This protein binds this small molecule.
Small molecule (SMILES): CC(C)=CCC/C(C)=C/CC/C(C)=C/CO[P](=O)(O)OP(=O)(O)O

Sequence of chain 1.A:
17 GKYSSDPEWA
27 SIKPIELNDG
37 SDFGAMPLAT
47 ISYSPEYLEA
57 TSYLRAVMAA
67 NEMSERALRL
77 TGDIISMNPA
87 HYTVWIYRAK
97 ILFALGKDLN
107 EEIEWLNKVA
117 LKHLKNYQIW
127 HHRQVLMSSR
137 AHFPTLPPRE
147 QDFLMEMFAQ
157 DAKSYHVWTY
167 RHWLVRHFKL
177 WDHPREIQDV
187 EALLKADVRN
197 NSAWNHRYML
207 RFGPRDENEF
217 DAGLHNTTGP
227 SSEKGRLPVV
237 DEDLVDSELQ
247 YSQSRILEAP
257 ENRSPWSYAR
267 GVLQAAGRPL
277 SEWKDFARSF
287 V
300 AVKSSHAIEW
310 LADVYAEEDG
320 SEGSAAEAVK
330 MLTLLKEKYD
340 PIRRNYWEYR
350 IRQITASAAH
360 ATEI

Binding-site contacts:
Ligand atom C10 contacts residue TYR432 of chain 1.B at 3.4 Å (hydrophobic).
Ligand atom C5 contacts residue ALA313 of chain 1.B at 3.9 Å (hydrophobic).
Ligand atom C8 contacts residue ALA313 of chain 1.B at 3.3 Å (hydrophobic).
Ligand atom PB contacts residue HIS311 of chain 1.B at 4.0 Å.
Ligand atom C13 contacts residue TRP371 of chain 1.B at 3.7 Å (hydrophobic).
Ligand atom C1 contacts residue HIS311 of chain 1.B at 3.8 Å.
Ligand atom C9 contacts residue ALA313 of chain 1.B at 3.8 Å (hydrophobic).
Ligand atom O2B contacts residue HIS311 of chain 1.B at 3.0 Å (h-bond).
Ligand atom C5 contacts residue HIS311 of chain 1.B at 4.0 Å.
Ligand atom C4 contacts residue TYR161 of chain 1.A at 3.7 Å (hydrophobic).
Ligand atom C5 contacts residue TYR314 of chain 1.B at 4.0 Å (hydrophobic).
Ligand atom O3A contacts residue TYR368 of chain 1.B at 3.5 Å (h-bond).
Ligand atom C7 contacts residue ALA313 of chain 1.B at 3.9 Å (hydrophobic).
Ligand atom PB contacts residue LYS362 of chain 1.B at 4.0 Å.
Ligand atom O3B contacts residue HIS311 of chain 1.B at 4.1 Å.
Ligand atom C12 contacts residue TRP371 of chain 1.B at 3.5 Å (hydrophobic).
Ligand atom O2B contacts residue LYS362 of chain 1.B at 4.1 Å.
Ligand atom C15 contacts residue TRP371 of chain 1.B at 3.7 Å (hydrophobic).
Ligand atom O2B contacts residue TYR368 of chain 1.B at 3.8 Å.
Ligand atom PA contacts residue ARG359 of chain 1.B at 4.1 Å.
Ligand atom C2 contacts residue HIS311 of chain 1.B at 3.6 Å.
Ligand atom C15 contacts residue CYS256 of chain 1.B at 3.9 Å (hydrophobic).
Ligand atom C13 contacts residue CYS317 of chain 1.B at 4.1 Å (hydrophobic).
Ligand atom O1A contacts residue ARG359 of chain 1.B at 2.9 Å (salt-bridge).
Ligand atom C3 contacts residue HIS311 of chain 1.B at 3.8 Å.
Ligand atom C15 contacts residue TYR255 of chain 1.B at 3.6 Å (hydrophobic).
Ligand atom C14 contacts residue TRP153 of chain 1.B at 3.6 Å (hydrophobic).
Ligand atom C4 contacts residue TYR314 of chain 1.B at 3.5 Å (hydrophobic).
Ligand atom C13 contacts residue ARG252 of chain 1.B at 3.8 Å.
Ligand atom O1B contacts residue ARG359 of chain 1.B at 4.0 Å.
Ligand atom O1A contacts residue LYS362 of chain 1.B at 3.5 Å (salt-bridge).
Ligand atom C12 contacts residue CYS317 of chain 1.B at 3.4 Å (hydrophobic).
Ligand atom O2B contacts residue ARG359 of chain 1.B at 2.7 Å (salt-bridge).
Ligand atom PB contacts residue TYR368 of chain 1.B at 3.5 Å.
Ligand atom C14 contacts residue ARG252 of chain 1.B at 3.6 Å.
Ligand atom C9 contacts residue TRP371 of chain 1.B at 3.7 Å (hydrophobic).
Ligand atom PB contacts residue ARG359 of chain 1.B at 4.0 Å.
Ligand atom C15 contacts residue CYS317 of chain 1.B at 4.0 Å (hydrophobic).
Ligand atom O3B contacts residue TYR368 of chain 1.B at 2.6 Å (h-bond).
Ligand atom O1B contacts residue LYS362 of chain 1.B at 2.7 Å (salt-bridge).

Sequence of chain 1.B:
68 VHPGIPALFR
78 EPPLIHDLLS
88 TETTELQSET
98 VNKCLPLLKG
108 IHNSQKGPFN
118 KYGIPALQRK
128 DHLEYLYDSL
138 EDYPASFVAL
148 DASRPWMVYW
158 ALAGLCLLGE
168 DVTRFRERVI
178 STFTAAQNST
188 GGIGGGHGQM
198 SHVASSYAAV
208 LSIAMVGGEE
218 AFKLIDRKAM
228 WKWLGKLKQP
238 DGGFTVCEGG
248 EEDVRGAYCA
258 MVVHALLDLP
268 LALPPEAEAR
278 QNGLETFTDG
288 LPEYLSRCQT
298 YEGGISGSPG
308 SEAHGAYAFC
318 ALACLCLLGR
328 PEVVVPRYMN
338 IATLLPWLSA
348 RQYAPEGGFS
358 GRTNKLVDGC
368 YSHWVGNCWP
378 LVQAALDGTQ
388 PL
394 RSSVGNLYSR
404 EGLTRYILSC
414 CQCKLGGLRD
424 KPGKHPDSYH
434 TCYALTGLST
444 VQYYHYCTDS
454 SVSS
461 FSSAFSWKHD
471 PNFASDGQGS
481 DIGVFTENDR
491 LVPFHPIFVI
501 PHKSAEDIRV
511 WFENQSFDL